Binding-site contacts:
Ligand atom CA contacts residue LEU179 of chain 2.A at 3.7 Å (hydrophobic).
Ligand atom N contacts residue LEU179 of chain 2.A at 3.8 Å.
Ligand atom O3P contacts residue ARG134 of chain 2.A at 2.8 Å (salt-bridge).
Ligand atom CG contacts residue VAL183 of chain 2.A at 3.9 Å (hydrophobic).
Ligand atom CG2 contacts residue ASN180 of chain 2.A at 3.8 Å.
Ligand atom C contacts residue LEU179 of chain 2.A at 3.7 Å (hydrophobic).
Ligand atom CG2 contacts residue ARG134 of chain 2.A at 3.8 Å.
Ligand atom OXT contacts residue LYS127 of chain 2.A at 2.8 Å (salt-bridge).
Ligand atom C contacts residue ASN180 of chain 2.A at 3.6 Å.
Ligand atom CE1 contacts residue ARG65 of chain 2.A at 3.7 Å.
Ligand atom CG2 contacts residue FSC1 of chain 2.C at 3.7 Å.
Ligand atom P contacts residue TYR135 of chain 2.A at 3.7 Å.
Ligand atom C contacts residue LYS54 of chain 2.A at 3.7 Å.
Ligand atom O2P contacts residue ARG61 of chain 2.A at 2.8 Å (salt-bridge).
Ligand atom CG1 contacts residue FSC1 of chain 2.C at 3.7 Å.
Ligand atom P contacts residue ARG61 of chain 2.A at 3.5 Å.
Ligand atom CA contacts residue ASN231 of chain 2.A at 3.5 Å.
Ligand atom CG1 contacts residue GLY176 of chain 2.A at 3.5 Å.
Ligand atom CE2 contacts residue ARG65 of chain 2.A at 3.8 Å.
Ligand atom O3P contacts residue TYR135 of chain 2.A at 2.6 Å (h-bond).
Ligand atom CG2 contacts residue VAL183 of chain 2.A at 3.7 Å (hydrophobic).
Ligand atom O contacts residue LYS54 of chain 2.A at 2.9 Å (salt-bridge).
Ligand atom CZ contacts residue ARG65 of chain 2.A at 3.3 Å.
Ligand atom O1P contacts residue ARG61 of chain 2.A at 2.9 Å (salt-bridge).
Ligand atom O contacts residue ASN231 of chain 2.A at 2.8 Å (h-bond).
Ligand atom CA contacts residue ASN180 of chain 2.A at 3.3 Å.
Ligand atom P contacts residue ARG134 of chain 2.A at 3.8 Å.
Ligand atom O contacts residue LEU179 of chain 2.A at 3.5 Å.
Ligand atom N contacts residue ASN180 of chain 2.A at 2.9 Å (h-bond).
Ligand atom C contacts residue ASN231 of chain 2.A at 3.6 Å.
Ligand atom OXT contacts residue ASN180 of chain 2.A at 2.8 Å (h-bond).
Ligand atom CA contacts residue ASN231 of chain 2.A at 3.8 Å.
Ligand atom CB contacts residue ASN180 of chain 2.A at 3.4 Å.
Ligand atom O contacts residue FSC1 of chain 2.C at 3.8 Å.
Ligand atom O1P contacts residue ARG134 of chain 2.A at 2.9 Å (salt-bridge).
Ligand atom N contacts residue ASN231 of chain 2.A at 2.9 Å (h-bond).
Ligand atom C contacts residue ASN231 of chain 2.A at 3.8 Å.
Ligand atom O contacts residue VAL183 of chain 2.A at 3.4 Å.
Ligand atom C contacts residue LYS127 of chain 2.A at 3.7 Å.
Ligand atom CB contacts residue ASN231 of chain 2.A at 3.5 Å.

This small molecule binds to this protein.
Small molecule (SMILES): CC(C)[C@H](NC(=O)[C@@H](NC(=O)[C@H](C)NC(=O)[C@@H]1CCCN1C(=O)[C@@H](N)Cc1ccccc1)[C@@H](C)OP(=O)(O)O)C(=O)O

Sequence of chain 2.A:
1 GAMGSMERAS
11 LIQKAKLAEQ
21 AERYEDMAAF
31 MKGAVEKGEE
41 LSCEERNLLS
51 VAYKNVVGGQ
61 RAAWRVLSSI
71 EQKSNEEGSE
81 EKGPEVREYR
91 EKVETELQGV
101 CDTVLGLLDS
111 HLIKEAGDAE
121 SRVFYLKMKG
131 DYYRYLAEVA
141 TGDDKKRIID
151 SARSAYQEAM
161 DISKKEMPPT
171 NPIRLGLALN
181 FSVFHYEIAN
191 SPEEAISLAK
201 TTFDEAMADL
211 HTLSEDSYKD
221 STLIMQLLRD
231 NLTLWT